This protein binds this small molecule.
Small molecule (SMILES): CC(=O)N[C@H]1[C@H](O[C@H]2[C@H](O)[C@@H](NC(C)=O)CO[C@@H]2CO)O[C@H](CO)[C@@H](O)[C@@H]1O

Sequence of chain 1.B:
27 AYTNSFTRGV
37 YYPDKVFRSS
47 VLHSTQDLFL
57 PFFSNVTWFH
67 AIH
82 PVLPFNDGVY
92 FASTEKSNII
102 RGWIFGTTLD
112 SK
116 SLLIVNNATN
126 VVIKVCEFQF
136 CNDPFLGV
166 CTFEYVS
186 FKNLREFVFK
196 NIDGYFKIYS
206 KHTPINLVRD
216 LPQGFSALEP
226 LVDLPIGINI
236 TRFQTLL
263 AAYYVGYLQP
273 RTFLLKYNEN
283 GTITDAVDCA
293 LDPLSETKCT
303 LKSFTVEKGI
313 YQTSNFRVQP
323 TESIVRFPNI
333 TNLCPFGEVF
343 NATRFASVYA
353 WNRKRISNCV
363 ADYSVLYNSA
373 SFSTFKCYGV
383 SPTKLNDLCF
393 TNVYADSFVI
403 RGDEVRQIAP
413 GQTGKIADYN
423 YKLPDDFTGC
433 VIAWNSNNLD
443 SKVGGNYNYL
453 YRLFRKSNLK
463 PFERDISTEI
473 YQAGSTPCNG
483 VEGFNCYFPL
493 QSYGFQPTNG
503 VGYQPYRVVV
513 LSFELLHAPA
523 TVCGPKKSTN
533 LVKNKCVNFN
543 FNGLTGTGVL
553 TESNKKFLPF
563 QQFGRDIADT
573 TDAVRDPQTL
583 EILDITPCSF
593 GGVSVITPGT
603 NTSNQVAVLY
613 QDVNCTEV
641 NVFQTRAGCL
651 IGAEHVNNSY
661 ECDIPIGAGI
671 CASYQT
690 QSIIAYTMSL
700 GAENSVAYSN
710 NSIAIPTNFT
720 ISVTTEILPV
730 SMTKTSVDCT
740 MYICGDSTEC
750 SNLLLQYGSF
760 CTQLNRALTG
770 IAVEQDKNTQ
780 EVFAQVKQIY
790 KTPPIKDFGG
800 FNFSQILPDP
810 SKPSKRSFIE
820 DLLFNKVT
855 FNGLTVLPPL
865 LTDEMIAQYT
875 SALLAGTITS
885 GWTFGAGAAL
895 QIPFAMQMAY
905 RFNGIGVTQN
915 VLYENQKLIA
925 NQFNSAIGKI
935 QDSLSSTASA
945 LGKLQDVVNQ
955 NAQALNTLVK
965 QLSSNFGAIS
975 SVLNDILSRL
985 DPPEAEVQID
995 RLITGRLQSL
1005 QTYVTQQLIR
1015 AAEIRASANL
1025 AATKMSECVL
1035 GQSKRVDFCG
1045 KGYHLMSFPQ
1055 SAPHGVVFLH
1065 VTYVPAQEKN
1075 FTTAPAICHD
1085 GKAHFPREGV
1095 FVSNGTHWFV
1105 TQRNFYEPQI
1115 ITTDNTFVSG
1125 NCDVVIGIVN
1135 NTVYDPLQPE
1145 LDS

Binding-site contacts:
Ligand atom C2 contacts residue ASN1134 of chain 1.B at 2.5 Å.
Ligand atom O7 contacts residue ASN1134 of chain 1.B at 4.1 Å.
Ligand atom C8 contacts residue ASN1134 of chain 1.B at 3.9 Å.
Ligand atom C7 contacts residue ASN1134 of chain 1.B at 3.4 Å.
Ligand atom C1 contacts residue ASN1134 of chain 1.B at 1.5 Å.
Ligand atom N2 contacts residue ASN1134 of chain 1.B at 2.9 Å (h-bond).
Ligand atom C7 contacts residue ASP1127 of chain 1.B at 3.8 Å.
Ligand atom O7 contacts residue ASP1127 of chain 1.B at 3.2 Å (salt-bridge).
Ligand atom C4 contacts residue ASN1134 of chain 1.B at 4.3 Å.
Ligand atom O5 contacts residue ASN1134 of chain 1.B at 2.4 Å (h-bond).
Ligand atom C3 contacts residue ASN1134 of chain 1.B at 3.9 Å.
Ligand atom C5 contacts residue ASN1134 of chain 1.B at 3.6 Å.
Ligand atom C8 contacts residue ASP1127 of chain 1.B at 3.7 Å.